Sequence of chain 1.B:
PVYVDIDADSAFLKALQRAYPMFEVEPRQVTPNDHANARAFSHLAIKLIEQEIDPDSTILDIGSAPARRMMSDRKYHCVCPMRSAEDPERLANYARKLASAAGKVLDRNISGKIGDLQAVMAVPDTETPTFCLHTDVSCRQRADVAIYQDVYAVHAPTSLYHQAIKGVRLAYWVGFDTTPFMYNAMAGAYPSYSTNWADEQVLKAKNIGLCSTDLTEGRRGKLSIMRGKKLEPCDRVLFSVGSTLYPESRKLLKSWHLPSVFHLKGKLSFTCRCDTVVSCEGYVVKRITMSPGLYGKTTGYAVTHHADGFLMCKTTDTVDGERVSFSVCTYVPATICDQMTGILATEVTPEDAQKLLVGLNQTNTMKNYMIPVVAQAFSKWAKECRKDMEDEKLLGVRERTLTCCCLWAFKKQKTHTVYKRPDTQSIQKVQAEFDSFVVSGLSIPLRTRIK

Binding-site contacts:
Ligand atom O2B contacts residue ARG275 of chain 1.C at 3.5 Å (salt-bridge).
Ligand atom O1C contacts residue ARG41 of chain 1.B at 2.9 Å (salt-bridge).
Ligand atom O3' contacts residue ALA40 of chain 1.B at 3.4 Å.
Ligand atom C5' contacts residue ARG41 of chain 1.B at 3.5 Å.
Ligand atom N1 contacts residue GLU250 of chain 1.B at 2.4 Å (salt-bridge).
Ligand atom C5' contacts residue HIS37 of chain 1.B at 3.3 Å.
Ligand atom O3A contacts residue ARG41 of chain 1.B at 3.0 Å (salt-bridge).
Ligand atom O2A contacts residue TYR248 of chain 1.B at 2.6 Å (h-bond).
Ligand atom N1 contacts residue TYR248 of chain 1.B at 3.5 Å.
Ligand atom C4' contacts residue HIS37 of chain 1.B at 3.7 Å.
Ligand atom O1A contacts residue ARG275 of chain 1.C at 2.9 Å (salt-bridge).
Ligand atom O1C contacts residue HIS37 of chain 1.B at 3.3 Å (h-bond).
Ligand atom C3' contacts residue ARG41 of chain 1.B at 3.5 Å.
Ligand atom C6 contacts residue TYR248 of chain 1.B at 3.6 Å (hydrophobic).
Ligand atom O3' contacts residue ARG41 of chain 1.B at 3.5 Å (salt-bridge).
Ligand atom O5' contacts residue ARG41 of chain 1.B at 3.7 Å.
Ligand atom C5 contacts residue TYR248 of chain 1.B at 3.6 Å (hydrophobic).
Ligand atom O2B contacts residue MG1 of chain 1.W at 2.6 Å.
Ligand atom O2' contacts residue ASP152 of chain 1.B at 3.6 Å (salt-bridge).
Ligand atom O1A contacts residue MG1 of chain 1.W at 3.7 Å.
Ligand atom O2' contacts residue TYR285 of chain 1.B at 2.5 Å (h-bond).
Ligand atom O1B contacts residue ARG70 of chain 1.B at 3.4 Å (salt-bridge).
Ligand atom C6 contacts residue TYR154 of chain 1.B at 3.6 Å (hydrophobic).
Ligand atom N2 contacts residue PHE241 of chain 1.B at 3.2 Å.
Ligand atom O2' contacts residue ALA40 of chain 1.B at 3.4 Å.
Ligand atom O2A contacts residue ARG92 of chain 1.B at 3.1 Å (salt-bridge).
Ligand atom C4 contacts residue TYR248 of chain 1.B at 3.7 Å (hydrophobic).
Ligand atom O1B contacts residue ARG92 of chain 1.B at 3.6 Å (salt-bridge).
Ligand atom C2 contacts residue TYR154 of chain 1.B at 3.4 Å (hydrophobic).
Ligand atom PA contacts residue TYR248 of chain 1.B at 3.4 Å.
Ligand atom O1A contacts residue TYR248 of chain 1.B at 3.2 Å (h-bond).
Ligand atom C2' contacts residue ASP152 of chain 1.B at 3.4 Å.
Ligand atom O3C contacts residue HIS37 of chain 1.B at 3.2 Å (h-bond).
Ligand atom C2 contacts residue GLU250 of chain 1.B at 2.8 Å.
Ligand atom N2 contacts residue GLU250 of chain 1.B at 2.4 Å (salt-bridge).
Ligand atom O4' contacts residue VAL243 of chain 1.B at 3.6 Å.
Ligand atom N1 contacts residue TYR154 of chain 1.B at 3.3 Å.
Ligand atom CM7 contacts residue SAH1 of chain 1.T at 3.4 Å.
Ligand atom O3C contacts residue MG1 of chain 1.W at 2.6 Å.
Ligand atom C2' contacts residue TYR285 of chain 1.B at 3.5 Å (hydrophobic).

This protein binds this small molecule.
Small molecule (SMILES): C[n+]1cn([C@@H]2O[C@H](CO[P](=O)(O)O[P](=O)(O)OP(=O)(O)O)[C@@H](O)[C@H]2O)c2nc(N)[nH]c(=O)c21

Sequence of chain 1.C:
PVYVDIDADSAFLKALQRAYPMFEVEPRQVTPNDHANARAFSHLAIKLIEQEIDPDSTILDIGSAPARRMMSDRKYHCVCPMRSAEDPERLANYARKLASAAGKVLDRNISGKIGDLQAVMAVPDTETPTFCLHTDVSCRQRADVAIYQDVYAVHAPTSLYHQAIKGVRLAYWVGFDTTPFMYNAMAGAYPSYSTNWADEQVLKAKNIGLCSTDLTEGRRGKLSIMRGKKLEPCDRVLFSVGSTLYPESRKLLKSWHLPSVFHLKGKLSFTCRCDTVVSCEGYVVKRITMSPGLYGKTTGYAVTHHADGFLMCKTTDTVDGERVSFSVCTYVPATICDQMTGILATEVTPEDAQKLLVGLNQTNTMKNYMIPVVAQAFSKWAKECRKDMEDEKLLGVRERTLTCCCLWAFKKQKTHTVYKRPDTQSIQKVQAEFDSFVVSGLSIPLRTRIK